Binding-site contacts:
Ligand atom OAE contacts residue LYS75 of chain 2.A at 3.3 Å.
Ligand atom NAC contacts residue ARG74 of chain 2.A at 3.7 Å.
Ligand atom CAA contacts residue ARG74 of chain 2.A at 3.5 Å.
Ligand atom CAB contacts residue LYS75 of chain 2.A at 3.7 Å.
Ligand atom CAB contacts residue ARG74 of chain 2.A at 3.9 Å.
Ligand atom OAE contacts residue ARG74 of chain 2.A at 3.1 Å (salt-bridge).
Ligand atom CAD contacts residue LYS75 of chain 2.A at 4.5 Å.
Ligand atom NAC contacts residue LYS75 of chain 2.A at 4.0 Å.
Ligand atom OAE contacts residue GLU78 of chain 2.A at 4.1 Å.

The small molecule below binds the protein below.
Small molecule (SMILES): C[N+](C)(C)[O-]

Sequence of chain 2.A:
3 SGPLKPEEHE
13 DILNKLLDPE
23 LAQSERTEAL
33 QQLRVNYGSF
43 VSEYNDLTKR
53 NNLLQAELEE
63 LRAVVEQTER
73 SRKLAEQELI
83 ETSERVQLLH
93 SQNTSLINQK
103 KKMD